This protein binds this small molecule.
Small molecule (SMILES): CC(=O)N[C@H]1[C@H](O[C@H]2[C@H](O)[C@@H](NC(C)=O)CO[C@@H]2CO)O[C@H](CO)[C@@H](O)[C@@H]1O

Binding-site contacts:
Ligand atom O5 contacts residue TRP127 of chain 1.B at 4.1 Å.
Ligand atom O6 contacts residue PHE147 of chain 1.B at 3.8 Å.
Ligand atom N2 contacts residue ASN102 of chain 1.B at 3.0 Å (h-bond).
Ligand atom C1 contacts residue ASN102 of chain 1.B at 1.4 Å.
Ligand atom C7 contacts residue ASN102 of chain 1.B at 3.4 Å.
Ligand atom C6 contacts residue TRP127 of chain 1.B at 4.0 Å (hydrophobic).
Ligand atom C3 contacts residue ASN102 of chain 1.B at 3.8 Å.
Ligand atom C5 contacts residue TRP127 of chain 1.B at 4.3 Å (hydrophobic).
Ligand atom C7 contacts residue GLN316 of chain 1.B at 4.3 Å.
Ligand atom C4 contacts residue ASN102 of chain 1.B at 4.2 Å.
Ligand atom C2 contacts residue ASN102 of chain 1.B at 2.5 Å.
Ligand atom O7 contacts residue ASN102 of chain 1.B at 3.4 Å (h-bond).
Ligand atom C5 contacts residue ASN102 of chain 1.B at 3.6 Å.
Ligand atom O5 contacts residue PHE147 of chain 1.B at 4.4 Å.
Ligand atom O5 contacts residue ASN102 of chain 1.B at 2.3 Å (h-bond).
Ligand atom O6 contacts residue TRP127 of chain 1.B at 4.3 Å.
Ligand atom C8 contacts residue GLN316 of chain 1.B at 3.5 Å.
Ligand atom O7 contacts residue GLN316 of chain 1.B at 3.9 Å.

Sequence of chain 1.B:
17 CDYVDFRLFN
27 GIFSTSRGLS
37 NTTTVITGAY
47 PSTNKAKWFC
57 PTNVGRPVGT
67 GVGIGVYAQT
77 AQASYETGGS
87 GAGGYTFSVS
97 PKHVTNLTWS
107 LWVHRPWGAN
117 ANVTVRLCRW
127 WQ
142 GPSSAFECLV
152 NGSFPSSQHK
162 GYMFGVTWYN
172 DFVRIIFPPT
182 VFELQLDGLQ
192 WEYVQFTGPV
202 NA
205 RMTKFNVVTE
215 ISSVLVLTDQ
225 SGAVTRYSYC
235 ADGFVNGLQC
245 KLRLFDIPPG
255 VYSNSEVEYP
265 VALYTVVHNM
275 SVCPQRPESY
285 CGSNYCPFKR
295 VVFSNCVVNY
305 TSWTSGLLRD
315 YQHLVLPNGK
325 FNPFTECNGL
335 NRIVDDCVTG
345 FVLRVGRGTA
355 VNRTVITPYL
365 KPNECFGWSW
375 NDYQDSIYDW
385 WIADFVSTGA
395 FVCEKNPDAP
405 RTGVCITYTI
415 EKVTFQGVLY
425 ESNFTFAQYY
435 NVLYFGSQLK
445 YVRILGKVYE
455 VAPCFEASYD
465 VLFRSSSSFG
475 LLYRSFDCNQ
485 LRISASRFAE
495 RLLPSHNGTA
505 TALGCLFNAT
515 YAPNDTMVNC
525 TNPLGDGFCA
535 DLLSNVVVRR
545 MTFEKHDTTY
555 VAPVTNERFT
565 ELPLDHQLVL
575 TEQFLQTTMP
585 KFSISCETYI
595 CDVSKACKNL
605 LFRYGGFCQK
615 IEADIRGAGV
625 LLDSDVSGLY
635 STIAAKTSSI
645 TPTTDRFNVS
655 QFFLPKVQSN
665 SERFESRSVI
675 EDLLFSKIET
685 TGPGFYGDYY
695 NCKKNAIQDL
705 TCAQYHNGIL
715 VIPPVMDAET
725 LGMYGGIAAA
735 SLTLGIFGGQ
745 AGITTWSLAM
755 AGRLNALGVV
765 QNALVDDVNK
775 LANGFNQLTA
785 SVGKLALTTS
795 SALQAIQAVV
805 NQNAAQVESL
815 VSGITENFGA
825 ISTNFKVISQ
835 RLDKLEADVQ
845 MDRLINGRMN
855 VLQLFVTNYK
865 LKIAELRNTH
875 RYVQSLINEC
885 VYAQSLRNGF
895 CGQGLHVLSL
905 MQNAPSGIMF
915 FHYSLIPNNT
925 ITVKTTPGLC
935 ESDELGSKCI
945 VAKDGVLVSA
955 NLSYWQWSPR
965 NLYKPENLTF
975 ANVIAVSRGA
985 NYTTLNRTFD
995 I